Binding-site contacts:
Ligand atom N10 contacts residue HEM1 of chain 1.B at 3.4 Å (h-bond).
Ligand atom C13 contacts residue HEM1 of chain 1.B at 3.4 Å.
Ligand atom C11 contacts residue HEM1 of chain 1.B at 3.2 Å.
Ligand atom C06 contacts residue HIS128 of chain 1.A at 3.6 Å.
Ligand atom C07 contacts residue TYR357 of chain 1.A at 3.8 Å (hydrophobic).
Ligand atom C04 contacts residue HIS128 of chain 1.A at 3.9 Å.
Ligand atom C15 contacts residue ILE218 of chain 1.A at 3.8 Å (hydrophobic).
Ligand atom C18 contacts residue HEM1 of chain 1.B at 3.6 Å.
Ligand atom C16 contacts residue HEM1 of chain 1.B at 3.3 Å.
Ligand atom N19 contacts residue GLU243 of chain 1.A at 2.7 Å (salt-bridge).
Ligand atom C18 contacts residue GLU243 of chain 1.A at 3.5 Å.
Ligand atom C05 contacts residue HIS128 of chain 1.A at 3.7 Å.
Ligand atom C21 contacts residue HEM1 of chain 1.B at 3.8 Å.
Ligand atom C12 contacts residue HEM1 of chain 1.B at 3.5 Å.
Ligand atom N19 contacts residue MET240 of chain 1.A at 4.0 Å.
Ligand atom C22 contacts residue GLU243 of chain 1.A at 3.4 Å.
Ligand atom C21 contacts residue GLU243 of chain 1.A at 3.5 Å.
Ligand atom C08 contacts residue HIS128 of chain 1.A at 4.0 Å.
Ligand atom C22 contacts residue HEM1 of chain 1.B at 3.2 Å.
Ligand atom C09 contacts residue HEM1 of chain 1.B at 3.2 Å.
Ligand atom C14 contacts residue PHE235 of chain 1.A at 3.9 Å (hydrophobic).
Ligand atom N20 contacts residue GLU243 of chain 1.A at 2.6 Å (salt-bridge).
Ligand atom C01 contacts residue ARG132 of chain 1.A at 3.9 Å.
Ligand atom N20 contacts residue HEM1 of chain 1.B at 3.7 Å.
Ligand atom C07 contacts residue HIS128 of chain 1.A at 3.8 Å.
Ligand atom C03 contacts residue ARG132 of chain 1.A at 4.0 Å.
Ligand atom C01 contacts residue ARG254 of chain 1.A at 3.9 Å.
Ligand atom C15 contacts residue HEM1 of chain 1.B at 3.7 Å.
Ligand atom C14 contacts residue ILE218 of chain 1.A at 3.8 Å (hydrophobic).
Ligand atom N19 contacts residue TYR239 of chain 1.A at 3.7 Å.
Ligand atom C14 contacts residue HEM1 of chain 1.B at 3.5 Å.
Ligand atom N19 contacts residue TRP238 of chain 1.A at 2.8 Å (h-bond).
Ligand atom N02 contacts residue ARG132 of chain 1.A at 4.0 Å.
Ligand atom C18 contacts residue TRP238 of chain 1.A at 4.0 Å (hydrophobic).
Ligand atom C03 contacts residue ALA147 of chain 1.A at 3.9 Å (hydrophobic).
Ligand atom C07 contacts residue HEM1 of chain 1.B at 3.9 Å.
Ligand atom C17 contacts residue HEM1 of chain 1.B at 3.1 Å.
Ligand atom N19 contacts residue HEM1 of chain 1.B at 3.5 Å.
Ligand atom C13 contacts residue ILE218 of chain 1.A at 3.8 Å (hydrophobic).
Ligand atom C09 contacts residue TRP329 of chain 1.A at 3.9 Å (hydrophobic).

Sequence of chain 1.A:
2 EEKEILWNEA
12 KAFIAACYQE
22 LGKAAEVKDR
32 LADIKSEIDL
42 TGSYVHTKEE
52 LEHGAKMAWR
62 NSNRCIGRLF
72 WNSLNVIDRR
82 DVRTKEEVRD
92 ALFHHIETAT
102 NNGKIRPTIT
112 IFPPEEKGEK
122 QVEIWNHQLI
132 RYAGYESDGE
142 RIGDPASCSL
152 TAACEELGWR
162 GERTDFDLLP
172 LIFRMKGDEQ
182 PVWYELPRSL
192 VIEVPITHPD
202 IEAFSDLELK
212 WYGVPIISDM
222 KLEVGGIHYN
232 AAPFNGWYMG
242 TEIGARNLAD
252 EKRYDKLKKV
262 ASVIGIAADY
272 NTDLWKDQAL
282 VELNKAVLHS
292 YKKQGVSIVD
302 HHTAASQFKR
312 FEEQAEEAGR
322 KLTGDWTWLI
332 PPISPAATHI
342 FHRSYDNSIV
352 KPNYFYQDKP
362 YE

The small molecule below binds the protein below.
Small molecule (SMILES): CN(C)c1cccc(CNCc2ccc3ccc(N)nc3c2)c1